This small molecule binds to this protein.
Small molecule (SMILES): CC(=O)N[C@@H]1[C@@H](O)[C@H](O)[C@@H](CO)O[C@H]1O

Sequence of chain 1.B:
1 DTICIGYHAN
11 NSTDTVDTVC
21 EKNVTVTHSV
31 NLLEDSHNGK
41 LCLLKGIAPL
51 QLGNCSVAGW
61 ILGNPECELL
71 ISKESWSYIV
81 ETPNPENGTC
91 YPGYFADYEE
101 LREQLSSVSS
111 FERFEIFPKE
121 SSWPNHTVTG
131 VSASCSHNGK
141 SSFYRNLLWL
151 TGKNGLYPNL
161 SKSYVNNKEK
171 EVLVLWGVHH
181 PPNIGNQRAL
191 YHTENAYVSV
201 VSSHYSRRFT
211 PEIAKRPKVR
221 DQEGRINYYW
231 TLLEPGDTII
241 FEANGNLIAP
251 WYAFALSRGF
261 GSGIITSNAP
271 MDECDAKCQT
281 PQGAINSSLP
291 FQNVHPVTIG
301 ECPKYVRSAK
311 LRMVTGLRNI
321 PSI

Binding-site contacts:
Ligand atom O7 contacts residue ARG220 of chain 1.B at 3.5 Å (salt-bridge).
Ligand atom C2 contacts residue ARG220 of chain 1.B at 3.9 Å.
Ligand atom O3 contacts residue ARG220 of chain 1.B at 4.2 Å.
Ligand atom O7 contacts residue ASN64 of chain 1.B at 4.0 Å.
Ligand atom N2 contacts residue ARG220 of chain 1.B at 3.8 Å.
Ligand atom C4 contacts residue ASN87 of chain 1.B at 4.2 Å.
Ligand atom C2 contacts residue ASN87 of chain 1.B at 2.5 Å.
Ligand atom C8 contacts residue SER136 of chain 1.B at 3.9 Å.
Ligand atom C7 contacts residue ASN87 of chain 1.B at 2.9 Å.
Ligand atom O6 contacts residue GLU86 of chain 1.B at 3.3 Å.
Ligand atom C8 contacts residue GLU66 of chain 1.B at 3.5 Å.
Ligand atom C5 contacts residue GLU86 of chain 1.B at 4.2 Å.
Ligand atom C5 contacts residue ASN87 of chain 1.B at 3.6 Å.
Ligand atom C1 contacts residue ASN87 of chain 1.B at 1.4 Å.
Ligand atom C6 contacts residue GLU86 of chain 1.B at 3.6 Å.
Ligand atom C7 contacts residue GLU66 of chain 1.B at 4.5 Å.
Ligand atom O5 contacts residue GLU86 of chain 1.B at 3.6 Å.
Ligand atom O5 contacts residue ASN87 of chain 1.B at 2.3 Å (h-bond).
Ligand atom C8 contacts residue ASN64 of chain 1.B at 4.5 Å.
Ligand atom O7 contacts residue ASN87 of chain 1.B at 2.4 Å (h-bond).
Ligand atom C7 contacts residue ARG220 of chain 1.B at 3.6 Å.
Ligand atom N2 contacts residue ASN87 of chain 1.B at 2.9 Å (h-bond).
Ligand atom C8 contacts residue ARG220 of chain 1.B at 4.4 Å.
Ligand atom C3 contacts residue ASN87 of chain 1.B at 3.8 Å.
Ligand atom C8 contacts residue ASN87 of chain 1.B at 4.2 Å.